Binding-site contacts:
Ligand atom N2 contacts residue ASN353 of chain 1.A at 2.9 Å (h-bond).
Ligand atom C5 contacts residue ASN353 of chain 1.A at 3.8 Å.
Ligand atom O5 contacts residue VAL352 of chain 1.A at 4.4 Å.
Ligand atom C8 contacts residue ASN353 of chain 1.A at 3.5 Å.
Ligand atom C1 contacts residue ASN353 of chain 1.A at 1.5 Å.
Ligand atom C4 contacts residue ASN353 of chain 1.A at 4.3 Å.
Ligand atom O7 contacts residue ASN353 of chain 1.A at 4.3 Å.
Ligand atom C7 contacts residue ASN353 of chain 1.A at 3.6 Å.
Ligand atom C2 contacts residue ASN353 of chain 1.A at 2.5 Å.
Ligand atom C3 contacts residue ASN353 of chain 1.A at 3.9 Å.
Ligand atom O5 contacts residue ASN353 of chain 1.A at 2.4 Å (h-bond).

Sequence of chain 1.A:
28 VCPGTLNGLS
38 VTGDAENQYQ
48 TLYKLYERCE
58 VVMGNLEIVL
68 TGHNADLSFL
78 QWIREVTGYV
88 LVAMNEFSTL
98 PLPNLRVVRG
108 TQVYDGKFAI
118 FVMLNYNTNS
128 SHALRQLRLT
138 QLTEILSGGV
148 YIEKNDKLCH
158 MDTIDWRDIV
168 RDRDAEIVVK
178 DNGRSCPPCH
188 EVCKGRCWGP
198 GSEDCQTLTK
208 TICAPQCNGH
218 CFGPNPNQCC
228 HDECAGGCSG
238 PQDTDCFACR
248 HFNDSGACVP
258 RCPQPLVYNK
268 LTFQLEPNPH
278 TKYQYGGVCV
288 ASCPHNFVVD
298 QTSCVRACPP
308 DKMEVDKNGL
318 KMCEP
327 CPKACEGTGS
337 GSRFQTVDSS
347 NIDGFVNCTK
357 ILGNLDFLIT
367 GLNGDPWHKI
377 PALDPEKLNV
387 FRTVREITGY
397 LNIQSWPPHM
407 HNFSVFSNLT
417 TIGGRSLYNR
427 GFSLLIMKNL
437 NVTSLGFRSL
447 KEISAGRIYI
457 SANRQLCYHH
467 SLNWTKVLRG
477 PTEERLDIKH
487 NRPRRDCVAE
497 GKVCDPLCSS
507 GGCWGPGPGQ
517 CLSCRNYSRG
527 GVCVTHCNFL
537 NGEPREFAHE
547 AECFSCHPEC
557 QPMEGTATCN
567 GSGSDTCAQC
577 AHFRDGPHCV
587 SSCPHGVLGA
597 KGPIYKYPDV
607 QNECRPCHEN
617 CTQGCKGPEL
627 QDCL

This protein binds this small molecule.
Small molecule (SMILES): CC(=O)N[C@@H]1[C@@H](O)[C@H](O)[C@@H](CO)O[C@H]1O